This protein binds this small molecule.
Small molecule (SMILES): Cc1cn([C@H]2C[C@H](O[P](=O)(O)OC[C@H]3O[C@@H](n4cc(C)c(=O)[nH]c4=O)C[C@@H]3O)[C@@H](CO[P](=O)(O)O[C@H]3C[C@H](n4ccc(=O)[nH]c4=O)O[C@@H]3COP(=O)=O)O2)c(=O)[nH]c1=O

Sequence of chain 50.A:
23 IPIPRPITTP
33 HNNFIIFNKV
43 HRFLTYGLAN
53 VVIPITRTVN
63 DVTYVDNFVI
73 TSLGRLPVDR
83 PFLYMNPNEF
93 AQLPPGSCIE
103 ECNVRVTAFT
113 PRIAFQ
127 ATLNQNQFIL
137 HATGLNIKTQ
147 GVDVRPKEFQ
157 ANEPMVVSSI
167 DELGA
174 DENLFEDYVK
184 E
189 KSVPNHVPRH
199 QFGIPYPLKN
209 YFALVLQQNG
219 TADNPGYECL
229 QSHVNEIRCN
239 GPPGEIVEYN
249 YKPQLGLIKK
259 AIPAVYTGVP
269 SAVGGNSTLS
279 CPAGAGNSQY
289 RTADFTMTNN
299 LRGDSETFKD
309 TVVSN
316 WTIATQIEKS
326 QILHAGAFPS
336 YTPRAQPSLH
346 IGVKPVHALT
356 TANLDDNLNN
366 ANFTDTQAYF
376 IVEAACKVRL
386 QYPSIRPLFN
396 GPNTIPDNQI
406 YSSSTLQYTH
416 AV

Binding-site contacts:
Ligand atom OP2 contacts residue GLN252 of chain 50.A at 4.1 Å.
Ligand atom O4 contacts residue ALA259 of chain 50.A at 3.2 Å.
Ligand atom C3' contacts residue PHE333 of chain 50.A at 3.8 Å (hydrophobic).
Ligand atom O4' contacts residue PRO334 of chain 50.A at 4.0 Å.
Ligand atom OP2 contacts residue PHE333 of chain 50.A at 3.3 Å.
Ligand atom C6 contacts residue PHE333 of chain 50.A at 3.7 Å (hydrophobic).
Ligand atom C4' contacts residue LEU328 of chain 50.A at 4.1 Å (hydrophobic).
Ligand atom P contacts residue PHE333 of chain 50.A at 3.8 Å.
Ligand atom O5' contacts residue GLN252 of chain 50.A at 3.1 Å (h-bond).
Ligand atom C1' contacts residue LEU328 of chain 50.A at 3.9 Å (hydrophobic).
Ligand atom O4' contacts residue LEU328 of chain 50.A at 3.0 Å.
Ligand atom O5' contacts residue PHE333 of chain 50.A at 3.8 Å.
Ligand atom O3' contacts residue PHE333 of chain 50.A at 3.5 Å.
Ligand atom O5' contacts residue LEU328 of chain 50.A at 3.6 Å.
Ligand atom OP2 contacts residue GLU102 of chain 50.A at 3.5 Å (salt-bridge).
Ligand atom O2 contacts residue PRO334 of chain 50.A at 3.8 Å.
Ligand atom O4 contacts residue PRO334 of chain 50.A at 3.7 Å.
Ligand atom OP1 contacts residue GLN252 of chain 50.A at 3.7 Å.
Ligand atom O4 contacts residue GLY98 of chain 50.A at 2.7 Å (h-bond).
Ligand atom N3 contacts residue LEU328 of chain 50.A at 3.9 Å.
Ligand atom OP1 contacts residue ARG391 of chain 50.A at 3.8 Å.
Ligand atom C4 contacts residue GLY98 of chain 50.A at 3.2 Å.
Ligand atom C4 contacts residue PRO334 of chain 50.A at 3.6 Å (hydrophobic).
Ligand atom O4' contacts residue GLN252 of chain 50.A at 3.9 Å.
Ligand atom C5 contacts residue GLY98 of chain 50.A at 2.9 Å.
Ligand atom O2 contacts residue LEU328 of chain 50.A at 2.2 Å.
Ligand atom C7 contacts residue TYR336 of chain 50.A at 3.6 Å (hydrophobic).
Ligand atom N3 contacts residue PRO334 of chain 50.A at 3.5 Å.
Ligand atom C5' contacts residue GLN252 of chain 50.A at 3.4 Å.
Ligand atom C2' contacts residue LEU328 of chain 50.A at 3.7 Å (hydrophobic).
Ligand atom C6 contacts residue GLY98 of chain 50.A at 4.1 Å.
Ligand atom C2' contacts residue PHE333 of chain 50.A at 2.9 Å (hydrophobic).
Ligand atom C4' contacts residue GLN252 of chain 50.A at 3.5 Å.
Ligand atom C5' contacts residue PHE333 of chain 50.A at 3.2 Å (hydrophobic).
Ligand atom N1 contacts residue PHE333 of chain 50.A at 3.8 Å.
Ligand atom C2 contacts residue PRO334 of chain 50.A at 3.7 Å (hydrophobic).
Ligand atom C2 contacts residue LEU328 of chain 50.A at 3.0 Å (hydrophobic).
Ligand atom C1' contacts residue PHE333 of chain 50.A at 3.1 Å (hydrophobic).
Ligand atom N1 contacts residue LEU328 of chain 50.A at 3.8 Å.
Ligand atom OP2 contacts residue ARG391 of chain 50.A at 3.9 Å.